Sequence of chain 1.A:
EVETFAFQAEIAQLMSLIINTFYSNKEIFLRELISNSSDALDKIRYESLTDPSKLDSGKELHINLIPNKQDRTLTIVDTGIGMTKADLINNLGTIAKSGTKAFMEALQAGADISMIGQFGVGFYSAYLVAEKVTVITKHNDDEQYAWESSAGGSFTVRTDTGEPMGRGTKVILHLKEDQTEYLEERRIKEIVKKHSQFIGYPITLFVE

A protein and the small-molecule ligand that binds it are described below.
Small molecule (SMILES): C#CCCCn1c(Cc2cc(OC)c(OC)c(OC)c2Cl)nc2c(N)nc(F)nc21

Binding-site contacts:
Ligand atom O2 contacts residue TYR139 of chain 1.A at 3.8 Å.
Ligand atom C20 contacts residue VAL150 of chain 1.A at 3.6 Å (hydrophobic).
Ligand atom C14 contacts residue PHE138 of chain 1.A at 3.7 Å (hydrophobic).
Ligand atom N2 contacts residue ALA55 of chain 1.A at 3.3 Å.
Ligand atom C13 contacts residue PHE138 of chain 1.A at 3.7 Å (hydrophobic).
Ligand atom N5 contacts residue ASP93 of chain 1.A at 3.0 Å (salt-bridge).
Ligand atom C15 contacts residue PHE138 of chain 1.A at 3.9 Å (hydrophobic).
Ligand atom C4 contacts residue THR184 of chain 1.A at 3.8 Å.
Ligand atom C6 contacts residue ASN51 of chain 1.A at 3.5 Å.
Ligand atom C19 contacts residue LEU103 of chain 1.A at 3.5 Å (hydrophobic).
Ligand atom F contacts residue ILE96 of chain 1.A at 3.4 Å.
Ligand atom C3 contacts residue ASP93 of chain 1.A at 4.0 Å.
Ligand atom C7 contacts residue LEU107 of chain 1.A at 3.7 Å (hydrophobic).
Ligand atom N4 contacts residue MET98 of chain 1.A at 3.8 Å.
Ligand atom C17 contacts residue LEU107 of chain 1.A at 4.0 Å (hydrophobic).
Ligand atom C11 contacts residue GLY135 of chain 1.A at 3.2 Å.
Ligand atom C20 contacts residue PHE138 of chain 1.A at 3.4 Å (hydrophobic).
Ligand atom F contacts residue MET98 of chain 1.A at 3.9 Å.
Ligand atom F contacts residue ALA55 of chain 1.A at 3.6 Å.
Ligand atom C20 contacts residue TRP162 of chain 1.A at 3.4 Å (hydrophobic).
Ligand atom C1 contacts residue MET98 of chain 1.A at 3.8 Å (hydrophobic).
Ligand atom N2 contacts residue THR184 of chain 1.A at 3.3 Å (h-bond).
Ligand atom N3 contacts residue ASN51 of chain 1.A at 3.5 Å.
Ligand atom C6 contacts residue PHE138 of chain 1.A at 3.6 Å (hydrophobic).
Ligand atom N5 contacts residue ASN51 of chain 1.A at 3.9 Å.
Ligand atom CL contacts residue MET98 of chain 1.A at 3.6 Å.
Ligand atom C12 contacts residue PHE138 of chain 1.A at 3.5 Å (hydrophobic).
Ligand atom C8 contacts residue LEU107 of chain 1.A at 3.7 Å (hydrophobic).
Ligand atom N5 contacts residue SER52 of chain 1.A at 3.9 Å.
Ligand atom C3 contacts residue THR184 of chain 1.A at 3.9 Å.
Ligand atom N1 contacts residue MET98 of chain 1.A at 3.6 Å.
Ligand atom O1 contacts residue TYR139 of chain 1.A at 3.9 Å.
Ligand atom N5 contacts residue THR184 of chain 1.A at 3.9 Å.
Ligand atom C17 contacts residue PHE138 of chain 1.A at 4.0 Å (hydrophobic).
Ligand atom C7 contacts residue MET98 of chain 1.A at 3.9 Å (hydrophobic).
Ligand atom CL contacts residue PHE138 of chain 1.A at 3.6 Å.
Ligand atom C4 contacts residue ALA55 of chain 1.A at 3.6 Å (hydrophobic).
Ligand atom F contacts residue GLY97 of chain 1.A at 3.2 Å.
Ligand atom C19 contacts residue LEU107 of chain 1.A at 3.8 Å (hydrophobic).
Ligand atom O1 contacts residue LEU107 of chain 1.A at 3.6 Å.